Binding-site contacts:
Ligand atom C6 contacts residue ARG281 of chain 1.A at 3.5 Å.
Ligand atom C7 contacts residue LEU317 of chain 1.B at 4.2 Å (hydrophobic).
Ligand atom C7 contacts residue ASN316 of chain 1.B at 4.3 Å.
Ligand atom C6 contacts residue ARG281 of chain 1.A at 3.6 Å.
Ligand atom C1 contacts residue ASN316 of chain 1.B at 4.2 Å.
Ligand atom O7 contacts residue TRP262 of chain 1.A at 4.2 Å.
Ligand atom N2 contacts residue ASN320 of chain 1.B at 3.0 Å (h-bond).
Ligand atom O7 contacts residue ASN320 of chain 1.B at 3.0 Å (h-bond).
Ligand atom C7 contacts residue ASN320 of chain 1.B at 3.2 Å.
Ligand atom C8 contacts residue LEU317 of chain 1.B at 3.7 Å (hydrophobic).
Ligand atom C2 contacts residue ASN320 of chain 1.B at 2.5 Å.
Ligand atom C8 contacts residue ASN316 of chain 1.B at 4.1 Å.
Ligand atom O5 contacts residue ASN320 of chain 1.B at 2.3 Å (h-bond).
Ligand atom O7 contacts residue MET285 of chain 1.A at 3.6 Å (h-bond).
Ligand atom N2 contacts residue ASN316 of chain 1.B at 4.3 Å.
Ligand atom C8 contacts residue ASN320 of chain 1.B at 4.4 Å.
Ligand atom C3 contacts residue ASN320 of chain 1.B at 3.8 Å.
Ligand atom O7 contacts residue LEU317 of chain 1.B at 4.3 Å.
Ligand atom C5 contacts residue ASN320 of chain 1.B at 3.6 Å.
Ligand atom C1 contacts residue ASN320 of chain 1.B at 1.4 Å.
Ligand atom O6 contacts residue ARG281 of chain 1.A at 3.1 Å.
Ligand atom O6 contacts residue LEU264 of chain 1.A at 4.4 Å.
Ligand atom C4 contacts residue ASN320 of chain 1.B at 4.2 Å.
Ligand atom C8 contacts residue TRP262 of chain 1.A at 4.1 Å (hydrophobic).
Ligand atom O6 contacts residue ARG281 of chain 1.A at 3.0 Å (salt-bridge).

A small-molecule ligand and the protein it binds are described below.
Small molecule (SMILES): CC(=O)N[C@H]1[C@H](O[C@H]2[C@H](O)[C@@H](NC(C)=O)CO[C@@H]2CO)O[C@H](CO)[C@@H](O[C@H]2O[C@H](CO[C@@H]3O[C@H](CO)[C@@H](O)[C@H](O)[C@@H]3O)[C@@H](O)[C@H](O[C@@H]3O[C@H](CO)[C@@H](O)[C@H](O)[C@@H]3O)[C@@H]2O)[C@@H]1O

Sequence of chain 1.A:
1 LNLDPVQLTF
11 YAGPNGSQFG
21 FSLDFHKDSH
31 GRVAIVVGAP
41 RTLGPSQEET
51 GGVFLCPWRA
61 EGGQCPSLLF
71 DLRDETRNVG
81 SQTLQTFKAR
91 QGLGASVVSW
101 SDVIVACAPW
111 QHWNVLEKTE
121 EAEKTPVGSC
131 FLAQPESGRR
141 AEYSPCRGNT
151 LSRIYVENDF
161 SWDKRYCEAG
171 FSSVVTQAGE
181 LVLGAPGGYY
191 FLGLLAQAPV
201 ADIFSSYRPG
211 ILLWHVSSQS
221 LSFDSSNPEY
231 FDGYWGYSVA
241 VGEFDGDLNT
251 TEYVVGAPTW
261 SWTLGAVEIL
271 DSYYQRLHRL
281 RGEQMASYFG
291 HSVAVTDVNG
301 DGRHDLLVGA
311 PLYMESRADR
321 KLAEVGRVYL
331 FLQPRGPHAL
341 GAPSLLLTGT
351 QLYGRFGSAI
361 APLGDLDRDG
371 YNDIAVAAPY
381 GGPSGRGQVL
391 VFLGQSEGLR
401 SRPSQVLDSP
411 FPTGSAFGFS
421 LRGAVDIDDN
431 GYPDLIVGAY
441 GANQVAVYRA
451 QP

Sequence of chain 1.B:
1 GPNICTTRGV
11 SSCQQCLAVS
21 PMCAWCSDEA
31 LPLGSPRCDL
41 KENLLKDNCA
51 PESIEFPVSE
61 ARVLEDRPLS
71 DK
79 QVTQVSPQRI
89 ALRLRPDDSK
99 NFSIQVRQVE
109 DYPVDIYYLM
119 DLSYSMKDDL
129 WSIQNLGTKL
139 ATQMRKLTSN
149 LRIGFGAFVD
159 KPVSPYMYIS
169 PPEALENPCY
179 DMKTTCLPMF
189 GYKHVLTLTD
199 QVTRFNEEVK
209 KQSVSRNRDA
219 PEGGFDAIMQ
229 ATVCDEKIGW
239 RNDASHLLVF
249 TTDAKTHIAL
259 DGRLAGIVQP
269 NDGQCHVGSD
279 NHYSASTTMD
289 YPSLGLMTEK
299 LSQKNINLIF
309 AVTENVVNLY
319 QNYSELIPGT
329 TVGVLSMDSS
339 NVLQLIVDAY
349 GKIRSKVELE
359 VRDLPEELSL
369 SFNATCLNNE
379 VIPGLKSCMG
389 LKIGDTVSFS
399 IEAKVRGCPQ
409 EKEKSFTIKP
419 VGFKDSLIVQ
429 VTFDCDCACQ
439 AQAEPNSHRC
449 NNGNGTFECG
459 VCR